Sequence of chain 1.A:
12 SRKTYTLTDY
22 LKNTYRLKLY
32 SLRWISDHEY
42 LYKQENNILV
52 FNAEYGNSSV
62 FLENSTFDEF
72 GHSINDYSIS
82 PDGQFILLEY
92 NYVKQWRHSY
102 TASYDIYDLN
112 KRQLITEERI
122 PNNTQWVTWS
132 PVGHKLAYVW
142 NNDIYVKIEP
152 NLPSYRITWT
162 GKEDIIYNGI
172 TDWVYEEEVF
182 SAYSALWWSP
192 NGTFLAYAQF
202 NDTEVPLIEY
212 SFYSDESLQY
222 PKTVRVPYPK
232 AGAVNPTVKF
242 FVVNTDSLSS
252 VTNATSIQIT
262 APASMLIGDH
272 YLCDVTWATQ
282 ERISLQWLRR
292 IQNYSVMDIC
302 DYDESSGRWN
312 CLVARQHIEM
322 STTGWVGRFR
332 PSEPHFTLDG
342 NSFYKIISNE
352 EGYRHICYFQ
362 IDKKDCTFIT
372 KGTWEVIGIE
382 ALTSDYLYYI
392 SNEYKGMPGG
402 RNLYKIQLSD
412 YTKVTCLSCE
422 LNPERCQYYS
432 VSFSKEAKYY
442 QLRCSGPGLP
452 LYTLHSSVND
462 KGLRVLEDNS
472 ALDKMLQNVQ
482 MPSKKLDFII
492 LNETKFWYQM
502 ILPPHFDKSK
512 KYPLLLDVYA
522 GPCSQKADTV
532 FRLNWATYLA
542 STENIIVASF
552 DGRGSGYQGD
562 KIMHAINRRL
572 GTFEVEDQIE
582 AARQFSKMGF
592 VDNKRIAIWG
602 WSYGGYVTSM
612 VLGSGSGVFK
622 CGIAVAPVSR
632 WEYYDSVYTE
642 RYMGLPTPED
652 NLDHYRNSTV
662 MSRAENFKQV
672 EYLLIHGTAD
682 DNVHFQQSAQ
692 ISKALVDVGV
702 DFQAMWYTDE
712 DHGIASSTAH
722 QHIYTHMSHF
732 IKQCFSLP

Binding-site contacts:
Ligand atom O7 contacts residue ASN58 of chain 1.A at 3.4 Å (h-bond).
Ligand atom O7 contacts residue SER60 of chain 1.A at 3.2 Å (h-bond).
Ligand atom C3 contacts residue ASN58 of chain 1.A at 3.7 Å.
Ligand atom N2 contacts residue ASN58 of chain 1.A at 2.8 Å (h-bond).
Ligand atom C7 contacts residue SER60 of chain 1.A at 3.6 Å.
Ligand atom O7 contacts residue SER59 of chain 1.A at 3.2 Å.
Ligand atom O7 contacts residue ASN53 of chain 1.A at 4.4 Å.
Ligand atom C5 contacts residue ASN58 of chain 1.A at 3.7 Å.
Ligand atom C7 contacts residue ASN58 of chain 1.A at 3.3 Å.
Ligand atom N2 contacts residue ASN53 of chain 1.A at 4.2 Å.
Ligand atom C1 contacts residue ASN58 of chain 1.A at 1.5 Å.
Ligand atom C1 contacts residue ASN53 of chain 1.A at 4.1 Å.
Ligand atom C8 contacts residue SER59 of chain 1.A at 3.4 Å.
Ligand atom C7 contacts residue VAL51 of chain 1.A at 4.4 Å (hydrophobic).
Ligand atom C2 contacts residue ASN58 of chain 1.A at 2.3 Å.
Ligand atom O7 contacts residue VAL51 of chain 1.A at 3.2 Å (h-bond).
Ligand atom O5 contacts residue ASN58 of chain 1.A at 2.4 Å (h-bond).
Ligand atom C8 contacts residue SER60 of chain 1.A at 3.4 Å.
Ligand atom C7 contacts residue SER59 of chain 1.A at 3.7 Å.
Ligand atom C4 contacts residue ASN58 of chain 1.A at 4.2 Å.
Ligand atom C8 contacts residue ASN58 of chain 1.A at 3.4 Å.

This small molecule binds to this protein.
Small molecule (SMILES): CC(=O)N[C@@H]1[C@@H](O)[C@H](O)[C@@H](CO)O[C@H]1O